Binding-site contacts:
Ligand atom CB contacts residue TYR114 of chain 1.A at 3.6 Å (hydrophobic).
Ligand atom O contacts residue GLY84 of chain 1.A at 3.5 Å.
Ligand atom CX contacts residue TRP83 of chain 1.A at 3.8 Å (hydrophobic).
Ligand atom N contacts residue GLU85 of chain 1.A at 3.0 Å (salt-bridge).
Ligand atom CG contacts residue GLU85 of chain 1.A at 3.6 Å.
Ligand atom C contacts residue HIS60 of chain 1.A at 3.7 Å.
Ligand atom CD contacts residue PHE86 of chain 1.A at 3.8 Å (hydrophobic).
Ligand atom CB contacts residue HIS60 of chain 1.A at 3.8 Å.
Ligand atom CD contacts residue HIS60 of chain 1.A at 3.8 Å.
Ligand atom CH contacts residue SER62 of chain 1.A at 3.6 Å.
Ligand atom NZ contacts residue TRP83 of chain 1.A at 3.7 Å.
Ligand atom OH contacts residue TYR63 of chain 1.A at 3.6 Å.
Ligand atom CG contacts residue GLU85 of chain 1.A at 3.6 Å.
Ligand atom CX contacts residue TYR63 of chain 1.A at 3.6 Å (hydrophobic).
Ligand atom OH contacts residue TRP83 of chain 1.A at 2.8 Å (h-bond).
Ligand atom CA contacts residue TRP83 of chain 1.A at 3.6 Å (hydrophobic).
Ligand atom CB contacts residue TRP83 of chain 1.A at 3.6 Å (hydrophobic).
Ligand atom CA contacts residue GLU85 of chain 1.A at 3.3 Å.
Ligand atom O contacts residue HIS60 of chain 1.A at 3.7 Å.
Ligand atom CE contacts residue TRP83 of chain 1.A at 3.7 Å (hydrophobic).
Ligand atom CH3 contacts residue TYR63 of chain 1.A at 3.7 Å (hydrophobic).
Ligand atom CB contacts residue HIS60 of chain 1.A at 3.6 Å.
Ligand atom CB contacts residue PRO61 of chain 1.A at 3.6 Å (hydrophobic).
Ligand atom OH contacts residue GLY82 of chain 1.A at 3.3 Å.
Ligand atom CG contacts residue TRP83 of chain 1.A at 3.7 Å (hydrophobic).
Ligand atom CH contacts residue TRP83 of chain 1.A at 3.4 Å (hydrophobic).
Ligand atom CD contacts residue SER62 of chain 1.A at 3.7 Å.
Ligand atom CE contacts residue GLY84 of chain 1.A at 3.5 Å.
Ligand atom NZ contacts residue SER62 of chain 1.A at 2.9 Å (h-bond).
Ligand atom CX contacts residue SER62 of chain 1.A at 3.6 Å.
Ligand atom C contacts residue HIS60 of chain 1.A at 3.3 Å.
Ligand atom CH contacts residue TYR63 of chain 1.A at 3.8 Å (hydrophobic).
Ligand atom CB contacts residue ARG112 of chain 1.A at 3.8 Å.
Ligand atom C contacts residue GLU85 of chain 1.A at 3.6 Å.
Ligand atom CG contacts residue GLY84 of chain 1.A at 3.8 Å.
Ligand atom OH contacts residue GLY84 of chain 1.A at 3.4 Å (h-bond).
Ligand atom O contacts residue GLU85 of chain 1.A at 2.9 Å (salt-bridge).
Ligand atom O contacts residue HIS60 of chain 1.A at 2.8 Å (h-bond).
Ligand atom CY contacts residue TYR63 of chain 1.A at 3.5 Å (hydrophobic).
Ligand atom O contacts residue PHE86 of chain 1.A at 3.5 Å.

Sequence of chain 1.A:
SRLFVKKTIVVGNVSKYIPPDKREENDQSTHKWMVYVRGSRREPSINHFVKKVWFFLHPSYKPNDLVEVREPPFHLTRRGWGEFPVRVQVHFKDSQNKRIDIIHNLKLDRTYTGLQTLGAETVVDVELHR

A protein and the small-molecule ligand that binds it are described below.
Small molecule (SMILES): C/C=C/C(=O)NCCCC[C@H](NC(=O)[C@H](CCCN=C(N)N)NC(=O)[C@H](C)NC(=O)[C@H](C)N)C(=O)N[C@@H](CO)C(=O)N[C@@H](C)C(=O)N1CCC[C@H]1C(=O)N[C@@H](C)C(=O)O